This small molecule binds to this protein.
Small molecule (SMILES): Nc1nc2c(ncn2[C@@H]2O[C@H](CO[P](=O)(O)O[P](=O)(O)NP(=O)(O)O)[C@@H](O)[C@H]2O)c(=O)[nH]1

Sequence of chain 1.A:
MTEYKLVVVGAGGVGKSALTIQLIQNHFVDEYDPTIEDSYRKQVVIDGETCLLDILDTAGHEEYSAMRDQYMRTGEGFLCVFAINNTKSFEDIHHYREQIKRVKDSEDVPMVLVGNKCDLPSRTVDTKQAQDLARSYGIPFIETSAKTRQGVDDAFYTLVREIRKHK

Binding-site contacts:
Ligand atom O2B contacts residue VAL32 of chain 1.A at 3.3 Å (h-bond).
Ligand atom N7 contacts residue ASN134 of chain 1.A at 3.1 Å (h-bond).
Ligand atom C5' contacts residue GLY31 of chain 1.A at 3.6 Å.
Ligand atom O1A contacts residue SER35 of chain 1.A at 3.2 Å (h-bond).
Ligand atom O2G contacts residue MG1 of chain 1.G at 2.1 Å.
Ligand atom O2A contacts residue TYR50 of chain 1.A at 3.2 Å.
Ligand atom N3B contacts residue MG1 of chain 1.G at 3.5 Å.
Ligand atom N2 contacts residue ASP137 of chain 1.A at 2.6 Å (salt-bridge).
Ligand atom O1G contacts residue LYS34 of chain 1.A at 2.7 Å (salt-bridge).
Ligand atom O3G contacts residue TYR50 of chain 1.A at 2.6 Å (h-bond).
Ligand atom O2B contacts residue LYS34 of chain 1.A at 2.7 Å (salt-bridge).
Ligand atom C3' contacts residue GLU49 of chain 1.A at 3.5 Å.
Ligand atom N1 contacts residue ASP137 of chain 1.A at 2.7 Å (salt-bridge).
Ligand atom C2' contacts residue VAL47 of chain 1.A at 3.4 Å (hydrophobic).
Ligand atom C6 contacts residue ASP137 of chain 1.A at 3.5 Å.
Ligand atom N3B contacts residue TYR50 of chain 1.A at 3.3 Å.
Ligand atom O2' contacts residue ASP48 of chain 1.A at 3.3 Å (salt-bridge).
Ligand atom O1B contacts residue SER35 of chain 1.A at 2.9 Å (h-bond).
Ligand atom O1A contacts residue ALA36 of chain 1.A at 2.8 Å (h-bond).
Ligand atom O2G contacts residue THR53 of chain 1.A at 2.8 Å (h-bond).
Ligand atom O3' contacts residue ASP48 of chain 1.A at 2.8 Å (salt-bridge).
Ligand atom O6 contacts residue ASN134 of chain 1.A at 3.5 Å (h-bond).
Ligand atom O6 contacts residue ASP137 of chain 1.A at 3.2 Å (salt-bridge).
Ligand atom O2' contacts residue VAL47 of chain 1.A at 2.5 Å (h-bond).
Ligand atom O2' contacts residue PHE46 of chain 1.A at 3.4 Å.
Ligand atom C8 contacts residue ALA36 of chain 1.A at 3.5 Å (hydrophobic).
Ligand atom C2 contacts residue ASP137 of chain 1.A at 3.5 Å.
Ligand atom O6 contacts residue ALA164 of chain 1.A at 2.8 Å (h-bond).
Ligand atom O4' contacts residue LYS135 of chain 1.A at 3.3 Å (salt-bridge).
Ligand atom O1A contacts residue GLY33 of chain 1.A at 3.3 Å.
Ligand atom O1B contacts residue MG1 of chain 1.G at 2.0 Å.
Ligand atom PB contacts residue MG1 of chain 1.G at 3.2 Å.
Ligand atom O6 contacts residue SER163 of chain 1.A at 3.4 Å.
Ligand atom N3B contacts residue GLY31 of chain 1.A at 3.2 Å (h-bond).
Ligand atom O6 contacts residue LYS135 of chain 1.A at 3.3 Å.
Ligand atom O3A contacts residue GLY33 of chain 1.A at 3.4 Å (h-bond).
Ligand atom O2B contacts residue GLY31 of chain 1.A at 3.5 Å (h-bond).
Ligand atom O2B contacts residue GLY33 of chain 1.A at 3.2 Å (h-bond).
Ligand atom O1G contacts residue GLY78 of chain 1.A at 2.8 Å (h-bond).
Ligand atom PG contacts residue MG1 of chain 1.G at 3.4 Å.